Binding-site contacts:
Ligand atom O2 contacts residue ILE106 of chain 1.C at 4.4 Å.
Ligand atom C4 contacts residue PHE179 of chain 1.C at 4.3 Å (hydrophobic).
Ligand atom C5 contacts residue ASP105 of chain 1.C at 1.4 Å.
Ligand atom C3 contacts residue GLN129 of chain 1.C at 4.5 Å.
Ligand atom O2 contacts residue PHE154 of chain 1.C at 3.5 Å.
Ligand atom C1 contacts residue GLY246 of chain 1.C at 3.7 Å.
Ligand atom C6 contacts residue ILE106 of chain 1.C at 4.2 Å (hydrophobic).
Ligand atom C2 contacts residue LEU150 of chain 1.C at 4.3 Å (hydrophobic).
Ligand atom C4 contacts residue HIS273 of chain 1.C at 3.5 Å.
Ligand atom C4 contacts residue HIS153 of chain 1.C at 3.8 Å.
Ligand atom C6 contacts residue PHE154 of chain 1.C at 4.2 Å (hydrophobic).
Ligand atom O2 contacts residue TRP109 of chain 1.C at 4.2 Å.
Ligand atom C1 contacts residue HIS183 of chain 1.C at 4.2 Å.
Ligand atom C5 contacts residue HIS273 of chain 1.C at 3.9 Å.
Ligand atom O2 contacts residue ASP105 of chain 1.C at 3.6 Å.
Ligand atom C6 contacts residue TRP109 of chain 1.C at 4.3 Å (hydrophobic).
Ligand atom C2 contacts residue HIS273 of chain 1.C at 3.6 Å.
Ligand atom C2 contacts residue ASP105 of chain 1.C at 4.5 Å.
Ligand atom C1 contacts residue MET248 of chain 1.C at 4.0 Å (hydrophobic).
Ligand atom C2 contacts residue HIS153 of chain 1.C at 4.2 Å.
Ligand atom C1 contacts residue HIS273 of chain 1.C at 3.7 Å.
Ligand atom C6 contacts residue ASP105 of chain 1.C at 2.4 Å.
Ligand atom C1 contacts residue LEU150 of chain 1.C at 4.2 Å (hydrophobic).
Ligand atom C6 contacts residue TYR215 of chain 1.C at 3.5 Å (hydrophobic).
Ligand atom C3 contacts residue HIS273 of chain 1.C at 3.4 Å.
Ligand atom O2 contacts residue TYR215 of chain 1.C at 2.7 Å (h-bond).
Ligand atom C3 contacts residue ASP105 of chain 1.C at 3.1 Å.
Ligand atom C5 contacts residue HIS153 of chain 1.C at 4.2 Å.
Ligand atom C2 contacts residue HIS183 of chain 1.C at 3.7 Å.
Ligand atom C6 contacts residue HIS153 of chain 1.C at 3.7 Å.
Ligand atom C5 contacts residue TYR215 of chain 1.C at 4.0 Å (hydrophobic).
Ligand atom O2 contacts residue HIS153 of chain 1.C at 2.7 Å (h-bond).
Ligand atom C4 contacts residue ASP105 of chain 1.C at 2.4 Å.
Ligand atom C3 contacts residue HIS153 of chain 1.C at 4.0 Å.
Ligand atom C1 contacts residue GLN129 of chain 1.C at 3.7 Å.

Sequence of chain 1.C:
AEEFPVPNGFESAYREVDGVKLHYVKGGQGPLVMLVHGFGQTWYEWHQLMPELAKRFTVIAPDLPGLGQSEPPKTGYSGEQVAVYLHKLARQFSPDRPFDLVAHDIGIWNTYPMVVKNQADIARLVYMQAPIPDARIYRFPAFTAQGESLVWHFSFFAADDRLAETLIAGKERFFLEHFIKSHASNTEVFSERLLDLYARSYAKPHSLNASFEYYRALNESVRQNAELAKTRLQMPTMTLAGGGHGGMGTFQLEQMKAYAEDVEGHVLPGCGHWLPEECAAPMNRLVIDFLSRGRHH

The small molecule below binds the protein below.
Small molecule (SMILES): CCCC[C@@H](O)CO